This small molecule binds to this protein.
Small molecule (SMILES): CC(=O)N[C@@H]1[C@@H](O)[C@H](O)[C@@H](CO)O[C@H]1O

Binding-site contacts:
Ligand atom O5 contacts residue MET107 of chain 1.B at 3.4 Å.
Ligand atom O6 contacts residue MET107 of chain 1.B at 3.9 Å.
Ligand atom N2 contacts residue ASN75 of chain 1.B at 2.9 Å (h-bond).
Ligand atom C2 contacts residue THR77 of chain 1.B at 4.2 Å.
Ligand atom C2 contacts residue ASN75 of chain 1.B at 2.5 Å.
Ligand atom C1 contacts residue MET107 of chain 1.B at 4.3 Å (hydrophobic).
Ligand atom C5 contacts residue ASN75 of chain 1.B at 3.6 Å.
Ligand atom C5 contacts residue MET107 of chain 1.B at 4.5 Å (hydrophobic).
Ligand atom C1 contacts residue THR77 of chain 1.B at 3.6 Å.
Ligand atom C6 contacts residue MET107 of chain 1.B at 4.2 Å (hydrophobic).
Ligand atom C1 contacts residue ASN75 of chain 1.B at 1.4 Å.
Ligand atom O7 contacts residue ASN75 of chain 1.B at 3.3 Å (h-bond).
Ligand atom C8 contacts residue ASN75 of chain 1.B at 3.3 Å.
Ligand atom C3 contacts residue ASN75 of chain 1.B at 3.8 Å.
Ligand atom C7 contacts residue ASN75 of chain 1.B at 3.3 Å.
Ligand atom N2 contacts residue THR77 of chain 1.B at 3.8 Å.
Ligand atom C4 contacts residue ASN75 of chain 1.B at 4.2 Å.
Ligand atom O5 contacts residue ASN75 of chain 1.B at 2.3 Å (h-bond).

Sequence of chain 1.B:
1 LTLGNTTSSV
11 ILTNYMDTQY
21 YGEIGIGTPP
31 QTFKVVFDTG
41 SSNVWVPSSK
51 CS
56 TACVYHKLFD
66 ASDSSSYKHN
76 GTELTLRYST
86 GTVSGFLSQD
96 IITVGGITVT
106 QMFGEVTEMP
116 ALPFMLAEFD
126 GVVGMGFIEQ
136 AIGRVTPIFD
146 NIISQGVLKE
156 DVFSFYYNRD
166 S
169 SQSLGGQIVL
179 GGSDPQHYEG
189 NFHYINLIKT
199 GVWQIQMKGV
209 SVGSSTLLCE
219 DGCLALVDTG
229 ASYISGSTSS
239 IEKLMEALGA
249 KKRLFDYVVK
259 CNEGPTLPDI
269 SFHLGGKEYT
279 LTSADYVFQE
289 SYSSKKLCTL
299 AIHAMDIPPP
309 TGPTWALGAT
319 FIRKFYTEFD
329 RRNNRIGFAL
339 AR